The small molecule below binds the protein below.
Small molecule (SMILES): CC1(C)[C@@H]2CC[C@@]1(C)C(=O)C2

Sequence of chain 1.B:
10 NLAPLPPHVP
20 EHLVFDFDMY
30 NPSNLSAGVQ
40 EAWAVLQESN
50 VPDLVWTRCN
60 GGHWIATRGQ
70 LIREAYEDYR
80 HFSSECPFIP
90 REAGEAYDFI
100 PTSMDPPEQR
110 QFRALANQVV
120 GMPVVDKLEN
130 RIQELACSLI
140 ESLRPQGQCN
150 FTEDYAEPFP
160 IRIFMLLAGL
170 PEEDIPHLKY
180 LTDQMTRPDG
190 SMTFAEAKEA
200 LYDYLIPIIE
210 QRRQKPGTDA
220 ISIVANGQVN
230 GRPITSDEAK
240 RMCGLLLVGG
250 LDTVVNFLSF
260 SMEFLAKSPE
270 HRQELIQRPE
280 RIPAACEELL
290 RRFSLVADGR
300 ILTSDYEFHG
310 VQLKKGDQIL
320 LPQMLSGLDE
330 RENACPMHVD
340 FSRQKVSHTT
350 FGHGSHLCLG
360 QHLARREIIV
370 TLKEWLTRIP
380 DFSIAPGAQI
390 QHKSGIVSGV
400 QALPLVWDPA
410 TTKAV

Binding-site contacts:
Ligand atom C5 contacts residue HEM1 of chain 1.G at 3.7 Å.
Ligand atom O contacts residue PHE87 of chain 1.B at 3.6 Å.
Ligand atom C10 contacts residue VAL396 of chain 1.B at 4.2 Å (hydrophobic).
Ligand atom C10 contacts residue ILE395 of chain 1.B at 4.4 Å (hydrophobic).
Ligand atom C3 contacts residue LEU244 of chain 1.B at 3.8 Å (hydrophobic).
Ligand atom C5 contacts residue LEU244 of chain 1.B at 4.1 Å (hydrophobic).
Ligand atom O contacts residue LEU244 of chain 1.B at 3.9 Å.
Ligand atom C8 contacts residue VAL295 of chain 1.B at 3.8 Å (hydrophobic).
Ligand atom C3 contacts residue THR101 of chain 1.B at 4.1 Å.
Ligand atom O contacts residue TYR96 of chain 1.B at 2.7 Å (h-bond).
Ligand atom C9 contacts residue VAL396 of chain 1.B at 4.1 Å (hydrophobic).
Ligand atom C3 contacts residue TYR96 of chain 1.B at 3.9 Å (hydrophobic).
Ligand atom C10 contacts residue PHE87 of chain 1.B at 4.0 Å (hydrophobic).
Ligand atom C9 contacts residue HEM1 of chain 1.G at 4.1 Å.
Ligand atom C8 contacts residue HEM1 of chain 1.G at 4.2 Å.
Ligand atom C1 contacts residue VAL247 of chain 1.B at 4.3 Å (hydrophobic).
Ligand atom C6 contacts residue VAL247 of chain 1.B at 3.9 Å (hydrophobic).
Ligand atom C4 contacts residue HEM1 of chain 1.G at 3.6 Å.
Ligand atom C10 contacts residue THR185 of chain 1.B at 4.2 Å.
Ligand atom C8 contacts residue ASP297 of chain 1.B at 3.8 Å.
Ligand atom C8 contacts residue ILE395 of chain 1.B at 4.5 Å (hydrophobic).
Ligand atom C6 contacts residue GLY248 of chain 1.B at 4.1 Å.
Ligand atom C2 contacts residue PHE87 of chain 1.B at 4.3 Å (hydrophobic).
Ligand atom C2 contacts residue TYR96 of chain 1.B at 3.5 Å (hydrophobic).
Ligand atom C3 contacts residue HEM1 of chain 1.G at 4.3 Å.
Ligand atom C2 contacts residue LEU244 of chain 1.B at 3.9 Å (hydrophobic).
Ligand atom C9 contacts residue THR252 of chain 1.B at 4.0 Å.
Ligand atom C7 contacts residue VAL295 of chain 1.B at 4.5 Å (hydrophobic).
Ligand atom C10 contacts residue VAL247 of chain 1.B at 3.8 Å (hydrophobic).
Ligand atom C9 contacts residue VAL295 of chain 1.B at 4.0 Å (hydrophobic).
Ligand atom C6 contacts residue LEU244 of chain 1.B at 4.2 Å (hydrophobic).